The small molecule below binds the protein below.
Small molecule (SMILES): Oc1ccc(Nc2nc(-c3ccc(Cl)cc3)cs2)cc1

Binding-site contacts:
Ligand atom C18 contacts residue ASP175 of chain 1.E at 3.5 Å.
Ligand atom C18 contacts residue ILE171 of chain 1.E at 3.5 Å (hydrophobic).
Ligand atom S4 contacts residue THR193 of chain 1.E at 3.5 Å.
Ligand atom C2 contacts residue PHE300 of chain 1.E at 3.3 Å (hydrophobic).
Ligand atom C19 contacts residue MET269 of chain 1.E at 3.5 Å (hydrophobic).
Ligand atom C8 contacts residue ILE171 of chain 1.E at 3.9 Å (hydrophobic).
Ligand atom C17 contacts residue VAL174 of chain 1.E at 3.6 Å (hydrophobic).
Ligand atom O20 contacts residue PHE189 of chain 1.E at 3.7 Å.
Ligand atom C7 contacts residue LEU256 of chain 1.E at 3.8 Å (hydrophobic).
Ligand atom C14 contacts residue LEU258 of chain 1.E at 3.9 Å (hydrophobic).
Ligand atom O20 contacts residue ASP175 of chain 1.E at 2.8 Å (salt-bridge).
Ligand atom N6 contacts residue PHE170 of chain 1.E at 3.7 Å.
Ligand atom C12 contacts residue ILE171 of chain 1.E at 3.5 Å (hydrophobic).
Ligand atom C3 contacts residue MET303 of chain 1.E at 3.5 Å (hydrophobic).
Ligand atom N1 contacts residue ILE171 of chain 1.E at 3.9 Å.
Ligand atom CL contacts residue ALA271 of chain 1.E at 3.9 Å.
Ligand atom C8 contacts residue LEU265 of chain 1.E at 3.8 Å (hydrophobic).
Ligand atom CL contacts residue PHE285 of chain 1.E at 3.2 Å.
Ligand atom C2 contacts residue PHE170 of chain 1.E at 3.9 Å (hydrophobic).
Ligand atom C14 contacts residue LEU265 of chain 1.E at 3.9 Å (hydrophobic).
Ligand atom C18 contacts residue VAL174 of chain 1.E at 3.7 Å (hydrophobic).
Ligand atom S4 contacts residue PHE300 of chain 1.E at 3.4 Å.
Ligand atom C3 contacts residue LEU256 of chain 1.E at 3.8 Å (hydrophobic).
Ligand atom C12 contacts residue ASP175 of chain 1.E at 3.6 Å.
Ligand atom C10 contacts residue THR193 of chain 1.E at 3.5 Å.
Ligand atom O20 contacts residue ILE171 of chain 1.E at 3.7 Å.
Ligand atom C16 contacts residue PHE300 of chain 1.E at 3.9 Å (hydrophobic).
Ligand atom C19 contacts residue LEU265 of chain 1.E at 4.0 Å (hydrophobic).
Ligand atom N1 contacts residue PHE300 of chain 1.E at 3.7 Å.
Ligand atom C16 contacts residue MET269 of chain 1.E at 3.6 Å (hydrophobic).
Ligand atom C9 contacts residue MET303 of chain 1.E at 3.9 Å (hydrophobic).
Ligand atom N6 contacts residue PHE300 of chain 1.E at 3.5 Å.
Ligand atom N6 contacts residue THR193 of chain 1.E at 3.0 Å (h-bond).
Ligand atom S4 contacts residue PHE170 of chain 1.E at 3.5 Å.
Ligand atom CL contacts residue HIS308 of chain 1.E at 3.9 Å.
Ligand atom C17 contacts residue THR193 of chain 1.E at 3.5 Å.
Ligand atom N1 contacts residue MET303 of chain 1.E at 3.5 Å.
Ligand atom C17 contacts residue ILE171 of chain 1.E at 3.9 Å (hydrophobic).
Ligand atom C8 contacts residue MET303 of chain 1.E at 3.5 Å (hydrophobic).
Ligand atom C7 contacts residue MET303 of chain 1.E at 3.4 Å (hydrophobic).

Sequence of chain 1.E:
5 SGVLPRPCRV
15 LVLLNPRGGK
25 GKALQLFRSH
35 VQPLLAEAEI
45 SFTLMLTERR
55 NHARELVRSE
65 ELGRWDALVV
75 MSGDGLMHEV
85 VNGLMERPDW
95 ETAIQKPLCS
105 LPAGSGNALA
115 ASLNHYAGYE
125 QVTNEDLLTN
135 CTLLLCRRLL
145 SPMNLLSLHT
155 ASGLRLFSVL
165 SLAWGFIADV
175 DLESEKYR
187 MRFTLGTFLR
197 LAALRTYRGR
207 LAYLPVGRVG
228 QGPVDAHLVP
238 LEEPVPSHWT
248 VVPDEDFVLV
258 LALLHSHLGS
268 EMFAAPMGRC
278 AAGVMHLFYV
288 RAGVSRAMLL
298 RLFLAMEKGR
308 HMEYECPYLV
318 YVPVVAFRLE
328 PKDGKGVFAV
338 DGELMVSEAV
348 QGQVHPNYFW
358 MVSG